Sequence of chain 2.C:
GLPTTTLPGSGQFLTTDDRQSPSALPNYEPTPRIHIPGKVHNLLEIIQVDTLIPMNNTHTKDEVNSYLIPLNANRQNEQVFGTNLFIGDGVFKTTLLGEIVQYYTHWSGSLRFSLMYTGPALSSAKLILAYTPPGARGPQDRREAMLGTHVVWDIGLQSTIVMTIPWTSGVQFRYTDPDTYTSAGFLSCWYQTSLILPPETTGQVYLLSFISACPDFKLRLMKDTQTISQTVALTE

Sequence of chain 1.C:
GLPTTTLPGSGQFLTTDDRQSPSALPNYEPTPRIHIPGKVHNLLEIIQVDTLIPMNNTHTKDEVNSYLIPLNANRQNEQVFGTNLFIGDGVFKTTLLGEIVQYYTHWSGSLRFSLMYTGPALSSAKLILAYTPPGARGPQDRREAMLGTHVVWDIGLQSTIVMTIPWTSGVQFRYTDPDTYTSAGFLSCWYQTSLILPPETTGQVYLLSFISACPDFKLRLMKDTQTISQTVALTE

Sequence of chain 1.A:
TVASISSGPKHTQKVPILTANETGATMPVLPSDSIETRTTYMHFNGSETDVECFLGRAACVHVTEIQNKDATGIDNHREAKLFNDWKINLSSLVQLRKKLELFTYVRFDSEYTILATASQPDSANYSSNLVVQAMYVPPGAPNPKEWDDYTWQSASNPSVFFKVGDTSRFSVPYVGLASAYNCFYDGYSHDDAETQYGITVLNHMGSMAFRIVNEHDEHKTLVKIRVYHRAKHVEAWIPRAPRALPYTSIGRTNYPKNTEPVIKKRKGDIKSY

A protein and the small-molecule ligand that binds it are described below.
Small molecule (SMILES): Cc1cc(CCCCCOc2ccc(C3=N[C@@H](C)CO3)cc2)on1

Binding-site contacts:
Ligand atom CM1 contacts residue PRO174 of chain 1.A at 3.8 Å (hydrophobic).
Ligand atom N3A contacts residue TYR152 of chain 1.A at 3.6 Å.
Ligand atom C6B contacts residue TYR128 of chain 1.A at 3.4 Å (hydrophobic).
Ligand atom O1B contacts residue TYR128 of chain 1.A at 3.4 Å (h-bond).
Ligand atom O1 contacts residue ASN219 of chain 1.A at 3.9 Å.
Ligand atom CM1 contacts residue LEU14 of chain 2.C at 3.3 Å (hydrophobic).
Ligand atom C6B contacts residue MET224 of chain 1.A at 3.6 Å (hydrophobic).
Ligand atom C5A contacts residue PHE186 of chain 1.A at 3.7 Å (hydrophobic).
Ligand atom C5A contacts residue VAL176 of chain 1.A at 3.8 Å (hydrophobic).
Ligand atom C4C contacts residue TYR197 of chain 1.A at 4.0 Å (hydrophobic).
Ligand atom C4C contacts residue VAL191 of chain 1.A at 3.3 Å (hydrophobic).
Ligand atom C4B contacts residue PHE186 of chain 1.A at 3.9 Å (hydrophobic).
Ligand atom C2C contacts residue TYR197 of chain 1.A at 3.8 Å (hydrophobic).
Ligand atom C3B contacts residue TYR152 of chain 1.A at 3.6 Å (hydrophobic).
Ligand atom C3 contacts residue ASN219 of chain 1.A at 3.9 Å.
Ligand atom C5B contacts residue MET224 of chain 1.A at 3.2 Å (hydrophobic).
Ligand atom C3C contacts residue TYR128 of chain 1.A at 3.3 Å (hydrophobic).
Ligand atom C1B contacts residue TYR128 of chain 1.A at 3.7 Å (hydrophobic).
Ligand atom C4 contacts residue PHE124 of chain 1.A at 3.9 Å (hydrophobic).
Ligand atom C2A contacts residue TYR152 of chain 1.A at 3.8 Å (hydrophobic).
Ligand atom C4B contacts residue TYR152 of chain 1.A at 4.0 Å (hydrophobic).
Ligand atom N2 contacts residue ASN219 of chain 1.A at 3.0 Å (h-bond).
Ligand atom N3A contacts residue PRO174 of chain 1.A at 3.9 Å.
Ligand atom CM1 contacts residue VAL176 of chain 1.A at 3.4 Å (hydrophobic).
Ligand atom C1C contacts residue LEU106 of chain 1.A at 3.6 Å (hydrophobic).
Ligand atom C4 contacts residue LEU106 of chain 1.A at 3.6 Å (hydrophobic).
Ligand atom O1A contacts residue PHE186 of chain 1.A at 3.2 Å.
Ligand atom N3A contacts residue ALA24 of chain 1.C at 3.9 Å.
Ligand atom C1B contacts residue VAL188 of chain 1.A at 3.7 Å (hydrophobic).
Ligand atom C5 contacts residue LEU106 of chain 1.A at 3.8 Å (hydrophobic).
Ligand atom C4 contacts residue TYR197 of chain 1.A at 3.9 Å (hydrophobic).
Ligand atom C3B contacts residue VAL188 of chain 1.A at 3.5 Å (hydrophobic).
Ligand atom C5C contacts residue VAL191 of chain 1.A at 3.7 Å (hydrophobic).
Ligand atom C1B contacts residue ILE104 of chain 1.A at 4.0 Å (hydrophobic).
Ligand atom C5B contacts residue PHE186 of chain 1.A at 3.9 Å (hydrophobic).
Ligand atom CM1 contacts residue SER175 of chain 1.A at 3.9 Å.
Ligand atom C2B contacts residue VAL188 of chain 1.A at 3.3 Å (hydrophobic).
Ligand atom C4A contacts residue PRO174 of chain 1.A at 3.4 Å (hydrophobic).
Ligand atom C2A contacts residue PHE186 of chain 1.A at 3.6 Å (hydrophobic).
Ligand atom C6B contacts residue ILE104 of chain 1.A at 3.6 Å (hydrophobic).